Sequence of chain 1.B:
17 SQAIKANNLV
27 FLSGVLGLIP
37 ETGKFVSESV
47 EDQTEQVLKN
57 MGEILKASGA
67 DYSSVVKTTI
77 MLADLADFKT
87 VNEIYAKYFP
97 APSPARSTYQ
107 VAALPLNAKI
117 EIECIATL

This small molecule binds to this protein.
Small molecule (SMILES): CC(=O)C(=O)O

Sequence of chain 1.A:
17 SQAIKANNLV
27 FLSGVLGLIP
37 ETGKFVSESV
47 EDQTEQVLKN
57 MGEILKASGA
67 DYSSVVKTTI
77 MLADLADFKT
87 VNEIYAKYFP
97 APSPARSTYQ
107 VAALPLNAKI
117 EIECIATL

Binding-site contacts:
Ligand atom O3 contacts residue GLY30 of chain 1.A at 4.4 Å.
Ligand atom OXT contacts residue ARG102 of chain 1.B at 2.9 Å (salt-bridge).
Ligand atom CB contacts residue LEU32 of chain 1.A at 3.8 Å (hydrophobic).
Ligand atom CA contacts residue THR104 of chain 1.B at 3.9 Å.
Ligand atom O3 contacts residue THR104 of chain 1.B at 3.0 Å (h-bond).
Ligand atom C contacts residue SER103 of chain 1.B at 4.4 Å.
Ligand atom CB contacts residue GLY30 of chain 1.A at 4.5 Å.
Ligand atom O3 contacts residue SER103 of chain 1.B at 3.9 Å.
Ligand atom OXT contacts residue THR104 of chain 1.B at 2.8 Å (h-bond).
Ligand atom CB contacts residue PRO111 of chain 1.A at 4.0 Å (hydrophobic).
Ligand atom C contacts residue ARG102 of chain 1.B at 3.6 Å.
Ligand atom CA contacts residue PRO111 of chain 1.A at 4.1 Å (hydrophobic).
Ligand atom CA contacts residue ARG102 of chain 1.B at 4.4 Å.
Ligand atom O3 contacts residue ARG102 of chain 1.B at 4.3 Å.
Ligand atom O contacts residue ARG102 of chain 1.B at 2.8 Å (salt-bridge).
Ligand atom O contacts residue THR104 of chain 1.B at 3.9 Å.
Ligand atom O3 contacts residue PRO111 of chain 1.A at 3.9 Å.
Ligand atom O contacts residue PHE84 of chain 1.B at 3.8 Å.
Ligand atom CA contacts residue GLU117 of chain 1.A at 4.3 Å.
Ligand atom C contacts residue THR104 of chain 1.B at 3.4 Å.
Ligand atom O3 contacts residue GLU117 of chain 1.A at 3.1 Å (salt-bridge).
Ligand atom OXT contacts residue SER103 of chain 1.B at 3.5 Å.